A small-molecule ligand and the protein it binds are described below.
Small molecule (SMILES): CC(=O)N[C@H]1[C@H](O[C@H]2[C@H](O)[C@@H](NC(C)=O)CO[C@@H]2CO)O[C@H](CO)[C@@H](O[C@@H]2O[C@H](CO)[C@@H](O)[C@H](O)[C@@H]2O)[C@@H]1O

Sequence of chain 1.A:
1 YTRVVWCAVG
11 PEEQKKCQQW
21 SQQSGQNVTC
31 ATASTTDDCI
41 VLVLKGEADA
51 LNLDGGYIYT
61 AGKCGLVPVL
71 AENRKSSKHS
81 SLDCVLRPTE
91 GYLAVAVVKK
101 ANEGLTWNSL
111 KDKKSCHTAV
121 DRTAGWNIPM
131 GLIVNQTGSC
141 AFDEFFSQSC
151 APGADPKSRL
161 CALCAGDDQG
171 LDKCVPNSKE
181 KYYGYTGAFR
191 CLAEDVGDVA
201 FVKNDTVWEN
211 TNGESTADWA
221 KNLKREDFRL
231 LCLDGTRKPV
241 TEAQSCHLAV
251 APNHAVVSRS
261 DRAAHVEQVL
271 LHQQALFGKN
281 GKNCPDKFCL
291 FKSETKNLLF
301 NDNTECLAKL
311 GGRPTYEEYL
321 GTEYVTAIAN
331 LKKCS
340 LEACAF

Binding-site contacts:
Ligand atom C8 contacts residue LEU132 of chain 1.A at 4.1 Å (hydrophobic).
Ligand atom C3 contacts residue ASN135 of chain 1.A at 3.9 Å.
Ligand atom C8 contacts residue ALA327 of chain 1.A at 3.8 Å (hydrophobic).
Ligand atom C6 contacts residue ASN330 of chain 1.A at 4.5 Å.
Ligand atom C3 contacts residue ALA327 of chain 1.A at 4.3 Å (hydrophobic).
Ligand atom O7 contacts residue ASN330 of chain 1.A at 3.2 Å (h-bond).
Ligand atom C7 contacts residue ASN330 of chain 1.A at 3.5 Å.
Ligand atom N2 contacts residue ASN135 of chain 1.A at 3.1 Å (h-bond).
Ligand atom C5 contacts residue ASN135 of chain 1.A at 3.5 Å.
Ligand atom O5 contacts residue THR326 of chain 1.A at 4.2 Å.
Ligand atom C2 contacts residue THR326 of chain 1.A at 3.8 Å.
Ligand atom C1 contacts residue ASN135 of chain 1.A at 1.5 Å.
Ligand atom C8 contacts residue GLY131 of chain 1.A at 4.3 Å.
Ligand atom C4 contacts residue ASN135 of chain 1.A at 4.2 Å.
Ligand atom C7 contacts residue THR326 of chain 1.A at 4.2 Å.
Ligand atom O4 contacts residue ASN330 of chain 1.A at 3.1 Å (h-bond).
Ligand atom C4 contacts residue ASN330 of chain 1.A at 4.0 Å.
Ligand atom O3 contacts residue ALA327 of chain 1.A at 4.2 Å.
Ligand atom C1 contacts residue THR326 of chain 1.A at 4.2 Å.
Ligand atom C1 contacts residue ASN330 of chain 1.A at 4.3 Å.
Ligand atom O6 contacts residue GLU323 of chain 1.A at 3.9 Å.
Ligand atom O5 contacts residue ASN135 of chain 1.A at 2.2 Å (h-bond).
Ligand atom O4 contacts residue THR326 of chain 1.A at 3.9 Å.
Ligand atom C2 contacts residue ASN135 of chain 1.A at 2.6 Å.
Ligand atom O7 contacts residue THR326 of chain 1.A at 3.3 Å.
Ligand atom C7 contacts residue LEU132 of chain 1.A at 4.2 Å (hydrophobic).
Ligand atom C2 contacts residue ASN330 of chain 1.A at 4.3 Å.
Ligand atom N2 contacts residue ALA327 of chain 1.A at 4.1 Å.
Ligand atom C7 contacts residue ALA327 of chain 1.A at 4.2 Å (hydrophobic).
Ligand atom C8 contacts residue ASN330 of chain 1.A at 3.9 Å.
Ligand atom C7 contacts residue ASN135 of chain 1.A at 3.8 Å.
Ligand atom C3 contacts residue ASN330 of chain 1.A at 4.2 Å.
Ligand atom C5 contacts residue ASN330 of chain 1.A at 4.0 Å.
Ligand atom O7 contacts residue ASN135 of chain 1.A at 4.1 Å.
Ligand atom N2 contacts residue ASN330 of chain 1.A at 4.1 Å.
Ligand atom N2 contacts residue THR326 of chain 1.A at 4.5 Å.
Ligand atom O7 contacts residue LEU132 of chain 1.A at 3.9 Å.